Sequence of chain 1.A:
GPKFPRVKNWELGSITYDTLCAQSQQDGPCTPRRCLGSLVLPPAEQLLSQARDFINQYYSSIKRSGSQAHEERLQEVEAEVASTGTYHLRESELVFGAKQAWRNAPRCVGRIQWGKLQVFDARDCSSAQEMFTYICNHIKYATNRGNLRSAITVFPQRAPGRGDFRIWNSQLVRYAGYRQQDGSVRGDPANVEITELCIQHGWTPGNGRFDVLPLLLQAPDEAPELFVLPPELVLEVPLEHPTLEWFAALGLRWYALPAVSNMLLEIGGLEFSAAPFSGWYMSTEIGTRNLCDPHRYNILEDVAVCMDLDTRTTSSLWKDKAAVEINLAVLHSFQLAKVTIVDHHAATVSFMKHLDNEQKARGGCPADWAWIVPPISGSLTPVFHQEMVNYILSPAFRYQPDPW

Sequence of chain 1.B:
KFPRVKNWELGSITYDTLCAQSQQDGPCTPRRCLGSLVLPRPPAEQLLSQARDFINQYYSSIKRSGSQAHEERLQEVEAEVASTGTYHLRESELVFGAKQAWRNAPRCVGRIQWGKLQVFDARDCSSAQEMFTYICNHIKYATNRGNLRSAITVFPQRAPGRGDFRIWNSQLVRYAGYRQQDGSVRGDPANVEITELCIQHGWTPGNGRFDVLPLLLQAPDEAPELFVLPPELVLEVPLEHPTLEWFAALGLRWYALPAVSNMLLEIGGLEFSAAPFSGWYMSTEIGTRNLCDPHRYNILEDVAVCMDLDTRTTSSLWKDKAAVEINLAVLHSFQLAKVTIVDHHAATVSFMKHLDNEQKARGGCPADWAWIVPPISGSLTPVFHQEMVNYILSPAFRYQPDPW

Binding-site contacts:
Ligand atom N1A contacts residue PRO298 of chain 1.A at 3.9 Å.
Ligand atom C14 contacts residue TRP38 of chain 1.B at 3.6 Å (hydrophobic).
Ligand atom C5A contacts residue HEM1 of chain 1.C at 3.3 Å.
Ligand atom C3' contacts residue GLN211 of chain 1.A at 3.7 Å.
Ligand atom C7A contacts residue GLN211 of chain 1.A at 4.0 Å.
Ligand atom C5' contacts residue HEM1 of chain 1.C at 3.5 Å.
Ligand atom O1 contacts residue VAL300 of chain 1.A at 4.0 Å.
Ligand atom F13 contacts residue TRP38 of chain 1.B at 3.7 Å.
Ligand atom C4' contacts residue VAL300 of chain 1.A at 3.5 Å (hydrophobic).
Ligand atom C4A contacts residue PRO298 of chain 1.A at 3.9 Å (hydrophobic).
Ligand atom N6A contacts residue TYR321 of chain 1.A at 3.9 Å.
Ligand atom N6A contacts residue GLU325 of chain 1.A at 2.8 Å (salt-bridge).
Ligand atom C15 contacts residue GOL1 of chain 1.F at 3.9 Å.
Ligand atom C4' contacts residue GLN211 of chain 1.A at 4.0 Å.
Ligand atom C2A contacts residue GLU325 of chain 1.A at 3.4 Å.
Ligand atom N6A contacts residue HEM1 of chain 1.C at 3.3 Å.
Ligand atom C16 contacts residue TYR439 of chain 1.A at 3.7 Å (hydrophobic).
Ligand atom C2' contacts residue HEM1 of chain 1.C at 3.0 Å.
Ligand atom C8A contacts residue PRO298 of chain 1.A at 3.9 Å (hydrophobic).
Ligand atom C8A contacts residue HEM1 of chain 1.C at 3.5 Å.
Ligand atom C8A contacts residue PHE317 of chain 1.A at 3.6 Å (hydrophobic).
Ligand atom C2A contacts residue PRO298 of chain 1.A at 4.1 Å (hydrophobic).
Ligand atom C14 contacts residue GOL1 of chain 1.F at 3.7 Å.
Ligand atom C13 contacts residue TRP38 of chain 1.B at 4.0 Å (hydrophobic).
Ligand atom N6A contacts residue TRP320 of chain 1.A at 2.9 Å (h-bond).
Ligand atom C6A contacts residue TRP320 of chain 1.A at 3.9 Å (hydrophobic).
Ligand atom O1 contacts residue GLN211 of chain 1.A at 3.7 Å.
Ligand atom C6A contacts residue GLU325 of chain 1.A at 3.5 Å.
Ligand atom C2 contacts residue SER210 of chain 1.A at 3.8 Å.
Ligand atom C1 contacts residue GLN211 of chain 1.A at 4.0 Å.
Ligand atom C15 contacts residue VAL68 of chain 1.A at 3.4 Å (hydrophobic).
Ligand atom C4 contacts residue TYR439 of chain 1.A at 3.7 Å (hydrophobic).
Ligand atom N1' contacts residue HEM1 of chain 1.C at 2.7 Å (h-bond).
Ligand atom N1A contacts residue GLU325 of chain 1.A at 2.5 Å (salt-bridge).
Ligand atom C6A contacts residue PRO298 of chain 1.A at 3.9 Å (hydrophobic).
Ligand atom C3A contacts residue VAL300 of chain 1.A at 3.6 Å (hydrophobic).
Ligand atom C5' contacts residue VAL300 of chain 1.A at 3.8 Å (hydrophobic).
Ligand atom C8A contacts residue GLY319 of chain 1.A at 3.9 Å.
Ligand atom C7A contacts residue GLU325 of chain 1.A at 3.3 Å.
Ligand atom C6A contacts residue HEM1 of chain 1.C at 3.8 Å.

This small molecule binds to this protein.
Small molecule (SMILES): Cc1cc(N)nc(C[C@@H]2CNC[C@H]2OCCNCCc2cccc(F)c2)c1